Binding-site contacts:
Ligand atom C2 contacts residue PHE386 of chain 1.A at 3.4 Å (hydrophobic).
Ligand atom O1 contacts residue GLU265 of chain 1.A at 2.5 Å (salt-bridge).
Ligand atom C2 contacts residue VAL261 of chain 1.A at 4.0 Å (hydrophobic).
Ligand atom C6 contacts residue ILE348 of chain 1.A at 4.0 Å (hydrophobic).
Ligand atom C1 contacts residue VAL261 of chain 1.A at 3.9 Å (hydrophobic).
Ligand atom C3 contacts residue GLU265 of chain 1.A at 3.1 Å.
Ligand atom C3 contacts residue VAL261 of chain 1.A at 4.2 Å (hydrophobic).
Ligand atom C5 contacts residue GLU265 of chain 1.A at 4.4 Å.
Ligand atom C4 contacts residue PHE287 of chain 1.A at 3.9 Å (hydrophobic).
Ligand atom C7 contacts residue ILE348 of chain 1.A at 3.6 Å (hydrophobic).
Ligand atom N1 contacts residue ASP352 of chain 1.A at 3.5 Å (salt-bridge).
Ligand atom C6 contacts residue VAL261 of chain 1.A at 3.9 Å (hydrophobic).
Ligand atom C4 contacts residue SER291 of chain 1.A at 4.3 Å.
Ligand atom C2 contacts residue LEU185 of chain 1.A at 4.3 Å (hydrophobic).
Ligand atom C8 contacts residue TYR294 of chain 1.A at 4.3 Å (hydrophobic).
Ligand atom O2 contacts residue SER291 of chain 1.A at 3.7 Å.
Ligand atom N1 contacts residue ASN258 of chain 1.A at 2.8 Å (h-bond).
Ligand atom C1 contacts residue PHE386 of chain 1.A at 4.5 Å (hydrophobic).
Ligand atom C5 contacts residue PHE287 of chain 1.A at 4.3 Å (hydrophobic).
Ligand atom C2 contacts residue GLU265 of chain 1.A at 4.3 Å.
Ligand atom C8 contacts residue PHE386 of chain 1.A at 3.8 Å (hydrophobic).
Ligand atom C5 contacts residue VAL261 of chain 1.A at 4.1 Å (hydrophobic).
Ligand atom O1 contacts residue LEU185 of chain 1.A at 4.3 Å.
Ligand atom C7 contacts residue TYR294 of chain 1.A at 4.0 Å (hydrophobic).
Ligand atom C5 contacts residue SER291 of chain 1.A at 4.4 Å.
Ligand atom C7 contacts residue ASN258 of chain 1.A at 4.1 Å.
Ligand atom C4 contacts residue VAL261 of chain 1.A at 4.2 Å (hydrophobic).
Ligand atom C3 contacts residue PHE386 of chain 1.A at 4.0 Å (hydrophobic).
Ligand atom C8 contacts residue ASN258 of chain 1.A at 3.6 Å.
Ligand atom O2 contacts residue PHE287 of chain 1.A at 3.1 Å.
Ligand atom N1 contacts residue PHE382 of chain 1.A at 3.5 Å.
Ligand atom C7 contacts residue VAL261 of chain 1.A at 4.2 Å (hydrophobic).
Ligand atom C4 contacts residue GLU265 of chain 1.A at 3.3 Å.
Ligand atom O2 contacts residue GLU265 of chain 1.A at 2.8 Å (salt-bridge).
Ligand atom O1 contacts residue PHE386 of chain 1.A at 3.6 Å.
Ligand atom N1 contacts residue TYR294 of chain 1.A at 3.9 Å.
Ligand atom C3 contacts residue LEU185 of chain 1.A at 4.3 Å (hydrophobic).
Ligand atom C6 contacts residue TYR294 of chain 1.A at 4.0 Å (hydrophobic).
Ligand atom N1 contacts residue PHE386 of chain 1.A at 4.4 Å.
Ligand atom C1 contacts residue ILE348 of chain 1.A at 4.5 Å (hydrophobic).

Sequence of chain 1.A:
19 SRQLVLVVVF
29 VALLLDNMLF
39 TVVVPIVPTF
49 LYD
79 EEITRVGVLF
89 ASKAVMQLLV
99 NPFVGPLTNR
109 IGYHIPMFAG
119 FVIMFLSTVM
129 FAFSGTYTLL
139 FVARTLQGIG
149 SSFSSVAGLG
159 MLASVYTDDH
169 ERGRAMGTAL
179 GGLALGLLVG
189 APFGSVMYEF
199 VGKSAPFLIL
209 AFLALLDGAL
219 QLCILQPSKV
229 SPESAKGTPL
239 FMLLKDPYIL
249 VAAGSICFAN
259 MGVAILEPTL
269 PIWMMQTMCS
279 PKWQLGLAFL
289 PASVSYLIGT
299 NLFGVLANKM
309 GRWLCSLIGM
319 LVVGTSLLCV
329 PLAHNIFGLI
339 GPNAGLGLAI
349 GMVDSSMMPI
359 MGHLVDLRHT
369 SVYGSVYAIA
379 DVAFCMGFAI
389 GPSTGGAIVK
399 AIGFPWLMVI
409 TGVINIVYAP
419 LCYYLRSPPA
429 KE

The small molecule below binds the protein below.
Small molecule (SMILES): NCCc1ccc(O)c(O)c1